Binding-site contacts:
Ligand atom N23 contacts residue ALA53 of chain 6.A at 3.4 Å.
Ligand atom C19 contacts residue GLU421 of chain 6.A at 3.9 Å.
Ligand atom F07 contacts residue LEU83 of chain 6.A at 3.6 Å.
Ligand atom C06 contacts residue ARG57 of chain 6.A at 3.9 Å.
Ligand atom N23 contacts residue TRP56 of chain 6.A at 3.9 Å.
Ligand atom N23 contacts residue PHE104 of chain 6.A at 3.8 Å.
Ligand atom C21 contacts residue ASP46 of chain 6.A at 3.8 Å.
Ligand atom C09 contacts residue TRP56 of chain 6.A at 3.2 Å (hydrophobic).
Ligand atom N17 contacts residue ASP46 of chain 6.A at 3.5 Å (salt-bridge).
Ligand atom C06 contacts residue LEU83 of chain 6.A at 3.9 Å (hydrophobic).
Ligand atom N02 contacts residue TRP56 of chain 6.A at 3.5 Å.
Ligand atom C10 contacts residue TRP56 of chain 6.A at 3.6 Å (hydrophobic).
Ligand atom C08 contacts residue PHE104 of chain 6.A at 3.9 Å (hydrophobic).
Ligand atom C06 contacts residue TRP56 of chain 6.A at 3.8 Å (hydrophobic).
Ligand atom S14 contacts residue PHE47 of chain 6.A at 3.9 Å.
Ligand atom C11 contacts residue TRP56 of chain 6.A at 3.6 Å (hydrophobic).
Ligand atom N02 contacts residue SER103 of chain 6.A at 3.9 Å.
Ligand atom C13 contacts residue DMS1 of chain 6.D at 4.0 Å.
Ligand atom N12 contacts residue TRP56 of chain 6.A at 3.8 Å.
Ligand atom C03 contacts residue TRP56 of chain 6.A at 3.5 Å (hydrophobic).
Ligand atom N12 contacts residue DMS1 of chain 6.D at 3.7 Å.
Ligand atom C04 contacts residue TRP56 of chain 6.A at 3.9 Å (hydrophobic).
Ligand atom C01 contacts residue TRP56 of chain 6.A at 3.5 Å (hydrophobic).
Ligand atom C08 contacts residue ALA53 of chain 6.A at 3.5 Å (hydrophobic).
Ligand atom C04 contacts residue SER103 of chain 6.A at 4.0 Å.
Ligand atom N22 contacts residue PHE47 of chain 6.A at 3.7 Å.
Ligand atom C04 contacts residue MET85 of chain 6.A at 3.8 Å (hydrophobic).
Ligand atom S14 contacts residue ASP46 of chain 6.A at 3.4 Å (salt-bridge).
Ligand atom C10 contacts residue PHE104 of chain 6.A at 3.7 Å (hydrophobic).
Ligand atom C09 contacts residue PHE104 of chain 6.A at 3.6 Å (hydrophobic).
Ligand atom F07 contacts residue ARG57 of chain 6.A at 3.4 Å.
Ligand atom F07 contacts residue TRP33 of chain 6.A at 3.7 Å.
Ligand atom C01 contacts residue SER103 of chain 6.A at 3.1 Å.
Ligand atom C05 contacts residue VAL60 of chain 6.A at 3.8 Å (hydrophobic).
Ligand atom C08 contacts residue TRP56 of chain 6.A at 3.4 Å (hydrophobic).
Ligand atom C05 contacts residue LEU83 of chain 6.A at 3.6 Å (hydrophobic).
Ligand atom F07 contacts residue VAL60 of chain 6.A at 3.8 Å.
Ligand atom S14 contacts residue DMS1 of chain 6.D at 3.9 Å.
Ligand atom N23 contacts residue PHE47 of chain 6.A at 3.9 Å.
Ligand atom C01 contacts residue PHE422 of chain 6.A at 3.2 Å (hydrophobic).

Sequence of chain 6.A:
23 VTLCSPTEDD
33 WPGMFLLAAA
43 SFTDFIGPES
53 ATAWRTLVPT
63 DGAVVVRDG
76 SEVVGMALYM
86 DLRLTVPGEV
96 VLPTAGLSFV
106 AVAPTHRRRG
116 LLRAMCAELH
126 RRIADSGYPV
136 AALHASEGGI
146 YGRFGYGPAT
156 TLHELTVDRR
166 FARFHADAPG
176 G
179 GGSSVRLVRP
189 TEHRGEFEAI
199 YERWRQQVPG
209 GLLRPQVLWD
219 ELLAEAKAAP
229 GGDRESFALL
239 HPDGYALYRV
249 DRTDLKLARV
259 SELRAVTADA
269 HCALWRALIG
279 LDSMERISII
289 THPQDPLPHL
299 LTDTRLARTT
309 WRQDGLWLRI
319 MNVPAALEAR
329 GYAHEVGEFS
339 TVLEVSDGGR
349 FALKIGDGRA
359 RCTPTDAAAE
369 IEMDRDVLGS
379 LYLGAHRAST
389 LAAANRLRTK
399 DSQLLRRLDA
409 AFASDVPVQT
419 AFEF

This protein binds this small molecule.
Small molecule (SMILES): CCN(CC)CCSc1nnc2c3cc(F)ccc3n(C)c2n1